The small molecule below binds the protein below.
Small molecule (SMILES): CC(C)CCC[C@@H](C)[C@H]1CC[C@H]2[C@@H]3CC=C4C[C@@H](OC(=O)CCC(=O)O)CC[C@]4(C)[C@H]3CC[C@]12C

Binding-site contacts:
Ligand atom CBA contacts residue ILE130 of chain 1.C at 4.0 Å (hydrophobic).
Ligand atom CAY contacts residue ARG119 of chain 1.C at 3.8 Å.
Ligand atom OAH contacts residue THR118 of chain 1.C at 3.4 Å.
Ligand atom CBE contacts residue ILE130 of chain 1.C at 4.3 Å (hydrophobic).
Ligand atom CAA contacts residue LEU334 of chain 1.C at 4.3 Å (hydrophobic).
Ligand atom CAP contacts residue SER126 of chain 1.C at 3.5 Å.
Ligand atom CAI contacts residue LEU496 of chain 1.C at 4.1 Å (hydrophobic).
Ligand atom OAG contacts residue VAL122 of chain 1.C at 3.9 Å.
Ligand atom CAL contacts residue ARG115 of chain 1.C at 3.8 Å.
Ligand atom CAJ contacts residue ILE335 of chain 1.C at 4.2 Å (hydrophobic).
Ligand atom CAR contacts residue PC11 of chain 1.GA at 4.2 Å.
Ligand atom OAG contacts residue ARG119 of chain 1.C at 3.2 Å.
Ligand atom OAH contacts residue PC11 of chain 1.GA at 3.1 Å.
Ligand atom CAO contacts residue ILE335 of chain 1.C at 3.5 Å (hydrophobic).
Ligand atom CAC contacts residue PC11 of chain 1.GA at 3.8 Å.
Ligand atom CAV contacts residue LEU496 of chain 1.C at 3.6 Å (hydrophobic).
Ligand atom CAX contacts residue THR118 of chain 1.C at 4.1 Å.
Ligand atom CAQ contacts residue SER126 of chain 1.C at 3.9 Å.
Ligand atom CAR contacts residue VAL122 of chain 1.C at 4.0 Å (hydrophobic).
Ligand atom CAQ contacts residue ILE335 of chain 1.C at 3.7 Å (hydrophobic).
Ligand atom CAP contacts residue ILE130 of chain 1.C at 3.6 Å (hydrophobic).
Ligand atom CAD contacts residue VAL339 of chain 1.C at 4.1 Å (hydrophobic).
Ligand atom CAZ contacts residue LEU496 of chain 1.C at 4.0 Å (hydrophobic).
Ligand atom CAA contacts residue ILE335 of chain 1.C at 3.9 Å (hydrophobic).
Ligand atom CAK contacts residue TYR123 of chain 1.C at 3.9 Å (hydrophobic).
Ligand atom CAU contacts residue PC11 of chain 1.GA at 3.8 Å.
Ligand atom CAE contacts residue VAL339 of chain 1.C at 4.2 Å (hydrophobic).
Ligand atom OAF contacts residue ARG115 of chain 1.C at 3.4 Å.
Ligand atom CAN contacts residue ILE335 of chain 1.C at 3.7 Å (hydrophobic).
Ligand atom CBI contacts residue SER126 of chain 1.C at 4.2 Å.
Ligand atom CBA contacts residue ILE335 of chain 1.C at 3.9 Å (hydrophobic).
Ligand atom CBC contacts residue VAL122 of chain 1.C at 3.6 Å (hydrophobic).
Ligand atom CAO contacts residue ILE130 of chain 1.C at 3.6 Å (hydrophobic).
Ligand atom CAM contacts residue ARG119 of chain 1.C at 3.6 Å.
Ligand atom CAV contacts residue VAL122 of chain 1.C at 4.2 Å (hydrophobic).
Ligand atom CAP contacts residue ILE335 of chain 1.C at 3.6 Å (hydrophobic).
Ligand atom CBG contacts residue SER126 of chain 1.C at 3.8 Å.
Ligand atom CAX contacts residue ARG115 of chain 1.C at 4.0 Å.
Ligand atom CBE contacts residue SER126 of chain 1.C at 3.4 Å.
Ligand atom CAL contacts residue ARG119 of chain 1.C at 3.4 Å.

Sequence of chain 1.C:
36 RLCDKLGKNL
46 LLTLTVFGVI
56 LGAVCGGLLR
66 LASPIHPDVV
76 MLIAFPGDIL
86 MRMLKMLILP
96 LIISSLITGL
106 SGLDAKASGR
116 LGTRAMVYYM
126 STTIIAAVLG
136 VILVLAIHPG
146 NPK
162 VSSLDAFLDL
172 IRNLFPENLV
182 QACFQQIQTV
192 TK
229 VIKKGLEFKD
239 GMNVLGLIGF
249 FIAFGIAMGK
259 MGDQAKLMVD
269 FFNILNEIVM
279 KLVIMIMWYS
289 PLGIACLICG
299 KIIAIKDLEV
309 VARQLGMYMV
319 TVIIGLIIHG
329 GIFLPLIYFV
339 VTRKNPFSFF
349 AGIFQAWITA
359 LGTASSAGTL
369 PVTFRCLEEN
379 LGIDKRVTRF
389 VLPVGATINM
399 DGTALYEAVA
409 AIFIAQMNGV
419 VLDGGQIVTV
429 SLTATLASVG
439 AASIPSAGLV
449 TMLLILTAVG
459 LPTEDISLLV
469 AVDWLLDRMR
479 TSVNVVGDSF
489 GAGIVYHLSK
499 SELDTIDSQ